Sequence of chain 1.A:
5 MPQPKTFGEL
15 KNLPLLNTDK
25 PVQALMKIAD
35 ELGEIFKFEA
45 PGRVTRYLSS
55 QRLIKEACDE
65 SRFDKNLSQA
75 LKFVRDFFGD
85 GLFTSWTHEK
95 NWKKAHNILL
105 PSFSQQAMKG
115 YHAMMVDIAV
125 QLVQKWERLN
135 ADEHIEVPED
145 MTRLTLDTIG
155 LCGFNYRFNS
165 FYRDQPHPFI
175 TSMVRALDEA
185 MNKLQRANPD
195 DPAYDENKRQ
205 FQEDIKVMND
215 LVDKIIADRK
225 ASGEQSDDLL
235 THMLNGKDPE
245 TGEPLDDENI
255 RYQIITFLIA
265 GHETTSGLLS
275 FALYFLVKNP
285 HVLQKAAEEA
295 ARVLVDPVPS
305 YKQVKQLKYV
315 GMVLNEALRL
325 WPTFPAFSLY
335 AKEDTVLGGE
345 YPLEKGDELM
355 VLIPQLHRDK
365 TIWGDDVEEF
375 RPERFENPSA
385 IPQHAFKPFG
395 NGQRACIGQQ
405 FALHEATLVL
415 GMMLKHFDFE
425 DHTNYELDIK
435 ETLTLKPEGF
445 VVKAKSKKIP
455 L

This protein binds this small molecule.
Small molecule (SMILES): N#Cc1cc([N+](=O)[O-])ccc1O

Binding-site contacts:
Ligand atom CAG contacts residue PHE328 of chain 1.A at 4.2 Å (hydrophobic).
Ligand atom CAF contacts residue PHE82 of chain 1.A at 4.2 Å (hydrophobic).
Ligand atom OAC contacts residue GLU267 of chain 1.A at 3.2 Å.
Ligand atom CAF contacts residue ALA264 of chain 1.A at 4.2 Å (hydrophobic).
Ligand atom CAF contacts residue PHE87 of chain 1.A at 3.3 Å (hydrophobic).
Ligand atom CAK contacts residue THR438 of chain 1.A at 4.1 Å.
Ligand atom CAI contacts residue ALA264 of chain 1.A at 3.5 Å (hydrophobic).
Ligand atom OAD contacts residue LEU181 of chain 1.A at 3.8 Å.
Ligand atom CAI contacts residue PHE87 of chain 1.A at 3.8 Å (hydrophobic).
Ligand atom CAG contacts residue PHE87 of chain 1.A at 4.1 Å (hydrophobic).
Ligand atom CAE contacts residue HEM1 of chain 1.D at 3.1 Å.
Ligand atom NAA contacts residue HEM1 of chain 1.D at 2.4 Å.
Ligand atom CAE contacts residue THR268 of chain 1.A at 4.1 Å.
Ligand atom CAJ contacts residue PHE328 of chain 1.A at 4.0 Å (hydrophobic).
Ligand atom OAC contacts residue THR438 of chain 1.A at 3.1 Å.
Ligand atom OAD contacts residue THR438 of chain 1.A at 3.8 Å.
Ligand atom CAI contacts residue PHE328 of chain 1.A at 4.1 Å (hydrophobic).
Ligand atom OAB contacts residue PHE87 of chain 1.A at 2.9 Å.
Ligand atom CAH contacts residue PHE328 of chain 1.A at 4.0 Å (hydrophobic).
Ligand atom CAH contacts residue THR268 of chain 1.A at 4.0 Å.
Ligand atom NAA contacts residue THR268 of chain 1.A at 4.1 Å.
Ligand atom OAB contacts residue HEM1 of chain 1.D at 3.8 Å.
Ligand atom CAE contacts residue ALA264 of chain 1.A at 3.5 Å (hydrophobic).
Ligand atom CAK contacts residue ILE263 of chain 1.A at 4.2 Å (hydrophobic).
Ligand atom NAL contacts residue ILE263 of chain 1.A at 3.9 Å.
Ligand atom NAL contacts residue GLU267 of chain 1.A at 4.2 Å.
Ligand atom NAL contacts residue THR438 of chain 1.A at 3.5 Å.
Ligand atom NAA contacts residue ALA264 of chain 1.A at 3.7 Å.
Ligand atom OAD contacts residue LEU437 of chain 1.A at 4.3 Å.
Ligand atom OAB contacts residue ALA264 of chain 1.A at 3.7 Å.
Ligand atom CAH contacts residue ALA264 of chain 1.A at 3.6 Å (hydrophobic).
Ligand atom CAG contacts residue PHE82 of chain 1.A at 4.0 Å (hydrophobic).
Ligand atom CAG contacts residue ILE263 of chain 1.A at 4.3 Å (hydrophobic).
Ligand atom CAK contacts residue ALA264 of chain 1.A at 4.2 Å (hydrophobic).
Ligand atom CAK contacts residue PHE328 of chain 1.A at 4.3 Å (hydrophobic).
Ligand atom OAC contacts residue ILE263 of chain 1.A at 4.2 Å.
Ligand atom CAJ contacts residue ALA264 of chain 1.A at 3.4 Å (hydrophobic).
Ligand atom OAD contacts residue ILE263 of chain 1.A at 3.7 Å.
Ligand atom CAF contacts residue PHE328 of chain 1.A at 4.1 Å (hydrophobic).
Ligand atom OAC contacts residue THR268 of chain 1.A at 4.2 Å.